A protein and the small-molecule ligand that binds it are described below.
Small molecule (SMILES): Nc1nc2c(c(=O)[nH]1)N=C(CO)CN2

Sequence of chain 1.F:
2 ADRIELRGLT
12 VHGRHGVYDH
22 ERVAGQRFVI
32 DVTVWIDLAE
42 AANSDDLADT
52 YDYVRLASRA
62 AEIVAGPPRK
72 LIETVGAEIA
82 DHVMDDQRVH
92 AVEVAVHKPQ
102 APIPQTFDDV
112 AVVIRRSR

Sequence of chain 1.G:
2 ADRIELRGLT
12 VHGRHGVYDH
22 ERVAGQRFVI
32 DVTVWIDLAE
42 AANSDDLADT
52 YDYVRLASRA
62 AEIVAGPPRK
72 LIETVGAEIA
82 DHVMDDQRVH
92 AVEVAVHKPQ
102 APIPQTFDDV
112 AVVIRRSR

Binding-site contacts:
Ligand atom C6 contacts residue TYR54 of chain 1.G at 3.6 Å (hydrophobic).
Ligand atom N6 contacts residue GLU74 of chain 1.F at 2.8 Å (salt-bridge).
Ligand atom O4 contacts residue LYS99 of chain 1.F at 2.8 Å (salt-bridge).
Ligand atom O8 contacts residue ILE73 of chain 1.F at 3.0 Å (h-bond).
Ligand atom N5 contacts residue LEU48 of chain 1.G at 3.7 Å.
Ligand atom O4 contacts residue GLY17 of chain 1.F at 3.4 Å.
Ligand atom N4 contacts residue TYR54 of chain 1.G at 3.7 Å.
Ligand atom C8 contacts residue TYR54 of chain 1.G at 3.5 Å (hydrophobic).
Ligand atom N4 contacts residue LEU48 of chain 1.G at 3.6 Å.
Ligand atom C3 contacts residue TYR54 of chain 1.G at 3.8 Å (hydrophobic).
Ligand atom O4 contacts residue TYR54 of chain 1.G at 3.9 Å.
Ligand atom C2 contacts residue VAL18 of chain 1.F at 3.5 Å (hydrophobic).
Ligand atom O4 contacts residue GLU22 of chain 1.F at 2.8 Å (salt-bridge).
Ligand atom O8 contacts residue GLU74 of chain 1.F at 3.5 Å (salt-bridge).
Ligand atom C2 contacts residue TYR54 of chain 1.G at 3.7 Å (hydrophobic).
Ligand atom C3 contacts residue ASP53 of chain 1.G at 3.3 Å.
Ligand atom C11 contacts residue LYS99 of chain 1.F at 3.8 Å.
Ligand atom N7 contacts residue GLU74 of chain 1.F at 2.8 Å (salt-bridge).
Ligand atom C10 contacts residue TYR54 of chain 1.G at 3.3 Å (hydrophobic).
Ligand atom C6 contacts residue THR51 of chain 1.G at 3.8 Å.
Ligand atom N6 contacts residue THR51 of chain 1.G at 3.6 Å.
Ligand atom C3 contacts residue VAL55 of chain 1.G at 3.6 Å (hydrophobic).
Ligand atom N5 contacts residue ASP53 of chain 1.G at 3.7 Å.
Ligand atom N5 contacts residue TYR52 of chain 1.G at 3.7 Å.
Ligand atom O8 contacts residue LEU72 of chain 1.F at 3.2 Å.
Ligand atom C10 contacts residue LEU48 of chain 1.G at 3.5 Å (hydrophobic).
Ligand atom C6 contacts residue TYR52 of chain 1.G at 3.6 Å (hydrophobic).
Ligand atom N6 contacts residue TYR52 of chain 1.G at 2.9 Å (h-bond).
Ligand atom C9 contacts residue TYR54 of chain 1.G at 3.4 Å (hydrophobic).
Ligand atom N1 contacts residue VAL18 of chain 1.F at 3.7 Å.
Ligand atom N1 contacts residue TYR54 of chain 1.G at 3.5 Å.
Ligand atom C8 contacts residue GLU74 of chain 1.F at 3.6 Å.
Ligand atom C6 contacts residue GLU74 of chain 1.F at 3.5 Å.
Ligand atom C10 contacts residue ASP53 of chain 1.G at 3.6 Å.
Ligand atom N6 contacts residue ILE5 of chain 1.G at 3.8 Å.
Ligand atom N5 contacts residue TYR54 of chain 1.G at 3.2 Å (h-bond).
Ligand atom N4 contacts residue ASP53 of chain 1.G at 2.8 Å (salt-bridge).
Ligand atom C11 contacts residue GLU22 of chain 1.F at 3.1 Å.
Ligand atom C11 contacts residue VAL18 of chain 1.F at 3.3 Å (hydrophobic).
Ligand atom O4 contacts residue VAL18 of chain 1.F at 2.9 Å (h-bond).